Sequence of chain 1.D:
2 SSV

Sequence of chain 1.B:
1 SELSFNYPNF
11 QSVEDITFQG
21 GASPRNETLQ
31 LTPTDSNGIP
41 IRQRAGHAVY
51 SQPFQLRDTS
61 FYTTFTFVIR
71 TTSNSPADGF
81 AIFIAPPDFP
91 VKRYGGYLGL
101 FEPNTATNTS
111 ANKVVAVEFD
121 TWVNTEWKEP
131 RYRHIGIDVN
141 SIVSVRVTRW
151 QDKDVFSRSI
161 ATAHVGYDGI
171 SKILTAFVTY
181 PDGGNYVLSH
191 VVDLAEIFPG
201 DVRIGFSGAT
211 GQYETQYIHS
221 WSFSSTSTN

This protein binds this small molecule.
Small molecule (SMILES): CC(=O)N[C@@H]1[C@@H](O)[C@@H](O)[C@@H](CO)O[C@@H]1O

Binding-site contacts:
Ligand atom C3 contacts residue SER3 of chain 1.D at 2.9 Å.
Ligand atom N2 contacts residue GLU126 of chain 1.B at 3.1 Å (salt-bridge).
Ligand atom O4 contacts residue ASP78 of chain 1.B at 2.6 Å (salt-bridge).
Ligand atom C7 contacts residue GLY96 of chain 1.B at 3.8 Å.
Ligand atom O6 contacts residue GLN212 of chain 1.B at 3.1 Å (h-bond).
Ligand atom C7 contacts residue GLU126 of chain 1.B at 3.7 Å.
Ligand atom C5 contacts residue SER3 of chain 1.D at 2.9 Å.
Ligand atom O6 contacts residue TRP122 of chain 1.B at 3.9 Å.
Ligand atom O3 contacts residue ASP78 of chain 1.B at 2.7 Å (salt-bridge).
Ligand atom C1 contacts residue VAL4 of chain 1.D at 3.9 Å (hydrophobic).
Ligand atom C8 contacts residue TRP127 of chain 1.B at 3.8 Å (hydrophobic).
Ligand atom C4 contacts residue TRP122 of chain 1.B at 3.6 Å (hydrophobic).
Ligand atom C8 contacts residue TYR97 of chain 1.B at 3.9 Å (hydrophobic).
Ligand atom O4 contacts residue GLY211 of chain 1.B at 3.4 Å.
Ligand atom N2 contacts residue ASN124 of chain 1.B at 3.5 Å (h-bond).
Ligand atom C4 contacts residue ASP78 of chain 1.B at 3.5 Å.
Ligand atom N2 contacts residue VAL4 of chain 1.D at 3.6 Å.
Ligand atom C6 contacts residue GLN212 of chain 1.B at 3.6 Å.
Ligand atom O4 contacts residue ALA77 of chain 1.B at 3.8 Å.
Ligand atom C7 contacts residue VAL4 of chain 1.D at 3.4 Å (hydrophobic).
Ligand atom O7 contacts residue GLY95 of chain 1.B at 3.6 Å.
Ligand atom C8 contacts residue GLU126 of chain 1.B at 3.4 Å.
Ligand atom C4 contacts residue SER3 of chain 1.D at 3.5 Å.
Ligand atom O3 contacts residue ASN124 of chain 1.B at 2.8 Å (h-bond).
Ligand atom N2 contacts residue SER3 of chain 1.D at 2.7 Å (h-bond).
Ligand atom C7 contacts residue ASN124 of chain 1.B at 3.8 Å.
Ligand atom C5 contacts residue TRP122 of chain 1.B at 3.7 Å (hydrophobic).
Ligand atom O3 contacts residue GLY95 of chain 1.B at 3.9 Å.
Ligand atom C3 contacts residue TRP122 of chain 1.B at 3.5 Å (hydrophobic).
Ligand atom C8 contacts residue VAL4 of chain 1.D at 3.6 Å (hydrophobic).
Ligand atom C3 contacts residue ASP78 of chain 1.B at 3.6 Å.
Ligand atom O7 contacts residue GLY96 of chain 1.B at 3.0 Å (h-bond).
Ligand atom C1 contacts residue SER3 of chain 1.D at 1.4 Å.
Ligand atom O3 contacts residue GLY96 of chain 1.B at 3.0 Å (h-bond).
Ligand atom O3 contacts residue TRP122 of chain 1.B at 3.7 Å.
Ligand atom C3 contacts residue ASN124 of chain 1.B at 3.5 Å.
Ligand atom C2 contacts residue SER3 of chain 1.D at 2.4 Å.
Ligand atom O5 contacts residue SER3 of chain 1.D at 2.3 Å (h-bond).
Ligand atom O7 contacts residue VAL4 of chain 1.D at 3.8 Å.
Ligand atom C6 contacts residue TRP122 of chain 1.B at 4.0 Å (hydrophobic).